This protein binds this small molecule.
Small molecule (SMILES): C[C@]12CC[C@@H]3c4ccc(O)cc4CC[C@H]3[C@@H]1CC[C@@H]2OC(=O)CCC(=O)O

Sequence of chain 1.B:
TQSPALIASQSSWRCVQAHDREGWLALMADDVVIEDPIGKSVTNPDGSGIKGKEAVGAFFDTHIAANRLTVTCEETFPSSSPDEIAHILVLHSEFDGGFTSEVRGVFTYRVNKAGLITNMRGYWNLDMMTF

Binding-site contacts:
Ligand atom OAD contacts residue HIS67 of chain 1.B at 4.2 Å.
Ligand atom CAS contacts residue LEU95 of chain 1.B at 3.6 Å (hydrophobic).
Ligand atom CAA contacts residue PHE99 of chain 1.B at 4.0 Å (hydrophobic).
Ligand atom CAG contacts residue TRP128 of chain 1.B at 4.2 Å (hydrophobic).
Ligand atom OAE contacts residue VAL46 of chain 1.B at 3.2 Å.
Ligand atom CAY contacts residue PHE99 of chain 1.B at 4.0 Å (hydrophobic).
Ligand atom CAS contacts residue LEU73 of chain 1.B at 4.1 Å (hydrophobic).
Ligand atom CAP contacts residue MET133 of chain 1.B at 4.0 Å (hydrophobic).
Ligand atom CAU contacts residue HIS67 of chain 1.B at 3.7 Å.
Ligand atom CAF contacts residue LEU95 of chain 1.B at 3.3 Å (hydrophobic).
Ligand atom CAZ contacts residue PHE99 of chain 1.B at 4.2 Å (hydrophobic).
Ligand atom CAI contacts residue PHE135 of chain 1.B at 3.9 Å (hydrophobic).
Ligand atom CAA contacts residue SER105 of chain 1.B at 3.0 Å.
Ligand atom CAJ contacts residue ASN71 of chain 1.B at 3.5 Å.
Ligand atom CAL contacts residue ASN71 of chain 1.B at 4.3 Å.
Ligand atom OAQ contacts residue MET133 of chain 1.B at 4.0 Å.
Ligand atom CAS contacts residue HIS67 of chain 1.B at 3.5 Å.
Ligand atom CAF contacts residue HIS67 of chain 1.B at 3.8 Å.
Ligand atom CAT contacts residue HIS67 of chain 1.B at 3.4 Å.
Ligand atom OAD contacts residue ACT1 of chain 1.F at 3.9 Å.
Ligand atom CAN contacts residue MET133 of chain 1.B at 4.1 Å (hydrophobic).
Ligand atom CAT contacts residue SER97 of chain 1.B at 4.0 Å.
Ligand atom OAB contacts residue PHE135 of chain 1.B at 3.7 Å.
Ligand atom CAA contacts residue MET133 of chain 1.B at 3.9 Å (hydrophobic).
Ligand atom CAP contacts residue VAL46 of chain 1.B at 4.0 Å (hydrophobic).
Ligand atom CAJ contacts residue SER97 of chain 1.B at 3.5 Å.
Ligand atom CAX contacts residue THR47 of chain 1.B at 4.0 Å.
Ligand atom CAJ contacts residue HIS67 of chain 1.B at 3.7 Å.
Ligand atom CAO contacts residue PHE99 of chain 1.B at 3.6 Å (hydrophobic).
Ligand atom CAH contacts residue SER97 of chain 1.B at 4.1 Å.
Ligand atom CAL contacts residue PHE99 of chain 1.B at 4.0 Å (hydrophobic).
Ligand atom CAF contacts residue ASP40 of chain 1.B at 3.9 Å.
Ligand atom CAR contacts residue PHE135 of chain 1.B at 3.4 Å (hydrophobic).
Ligand atom CAH contacts residue LEU73 of chain 1.B at 3.5 Å (hydrophobic).
Ligand atom OAD contacts residue LEU95 of chain 1.B at 3.1 Å.
Ligand atom OAD contacts residue LEU73 of chain 1.B at 3.7 Å.
Ligand atom CAG contacts residue HIS67 of chain 1.B at 3.9 Å.
Ligand atom OAC contacts residue PHE135 of chain 1.B at 3.0 Å.
Ligand atom CAH contacts residue HIS67 of chain 1.B at 3.3 Å.
Ligand atom CAK contacts residue MET133 of chain 1.B at 4.2 Å (hydrophobic).